This small molecule binds to this protein.
Small molecule (SMILES): CC(=O)N[C@@H]1[C@@H](O)[C@H](O)[C@@H](CO)O[C@H]1O

Binding-site contacts:
Ligand atom N2 contacts residue ILE361 of chain 3.A at 4.1 Å.
Ligand atom C7 contacts residue ILE361 of chain 3.A at 4.2 Å (hydrophobic).
Ligand atom C2 contacts residue ASN65 of chain 3.A at 2.2 Å.
Ligand atom C4 contacts residue ASN65 of chain 3.A at 4.0 Å.
Ligand atom C3 contacts residue ASN65 of chain 3.A at 3.6 Å.
Ligand atom C8 contacts residue ILE361 of chain 3.A at 4.0 Å (hydrophobic).
Ligand atom C7 contacts residue ASN65 of chain 3.A at 3.2 Å.
Ligand atom C1 contacts residue ASN65 of chain 3.A at 1.4 Å.
Ligand atom N2 contacts residue ASN65 of chain 3.A at 2.6 Å (h-bond).
Ligand atom O7 contacts residue ASN65 of chain 3.A at 3.1 Å (h-bond).
Ligand atom O7 contacts residue LYS62 of chain 3.A at 4.2 Å.
Ligand atom C5 contacts residue ASN65 of chain 3.A at 3.6 Å.
Ligand atom C8 contacts residue ASN65 of chain 3.A at 4.5 Å.
Ligand atom O5 contacts residue ASN65 of chain 3.A at 2.4 Å (h-bond).
Ligand atom C8 contacts residue ILE392 of chain 3.A at 4.1 Å (hydrophobic).

Sequence of chain 3.A:
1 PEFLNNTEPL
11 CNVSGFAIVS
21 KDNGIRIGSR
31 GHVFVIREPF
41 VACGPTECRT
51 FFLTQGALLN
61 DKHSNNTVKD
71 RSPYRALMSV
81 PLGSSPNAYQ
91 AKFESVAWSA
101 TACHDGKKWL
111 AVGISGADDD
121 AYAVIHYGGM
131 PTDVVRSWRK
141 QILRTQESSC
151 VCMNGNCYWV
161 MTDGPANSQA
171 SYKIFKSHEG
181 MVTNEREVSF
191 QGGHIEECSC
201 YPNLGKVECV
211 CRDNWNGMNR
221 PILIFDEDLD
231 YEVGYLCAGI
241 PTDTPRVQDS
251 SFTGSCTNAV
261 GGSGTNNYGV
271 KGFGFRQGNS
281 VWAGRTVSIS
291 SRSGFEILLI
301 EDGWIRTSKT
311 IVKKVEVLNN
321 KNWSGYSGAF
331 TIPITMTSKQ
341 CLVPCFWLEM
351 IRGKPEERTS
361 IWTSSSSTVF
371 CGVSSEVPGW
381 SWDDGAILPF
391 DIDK